Sequence of chain 1.H:
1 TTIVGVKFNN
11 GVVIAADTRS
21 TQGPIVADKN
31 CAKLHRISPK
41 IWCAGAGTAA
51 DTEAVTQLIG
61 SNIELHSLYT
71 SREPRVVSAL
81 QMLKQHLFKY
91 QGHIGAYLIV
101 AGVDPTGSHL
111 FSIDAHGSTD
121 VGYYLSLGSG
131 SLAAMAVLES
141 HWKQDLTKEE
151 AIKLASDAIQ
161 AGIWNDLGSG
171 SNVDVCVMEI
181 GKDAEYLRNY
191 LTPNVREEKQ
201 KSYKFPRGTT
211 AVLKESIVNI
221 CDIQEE

The small molecule below binds the protein below.
Small molecule (SMILES): CC(=O)N1CCC[C@H]1C(=O)N[C@@H](C)C(=O)N[C@@H](CCC(=O)O)[C@@H](O)[C@H](C)CO

Sequence of chain 1.N:
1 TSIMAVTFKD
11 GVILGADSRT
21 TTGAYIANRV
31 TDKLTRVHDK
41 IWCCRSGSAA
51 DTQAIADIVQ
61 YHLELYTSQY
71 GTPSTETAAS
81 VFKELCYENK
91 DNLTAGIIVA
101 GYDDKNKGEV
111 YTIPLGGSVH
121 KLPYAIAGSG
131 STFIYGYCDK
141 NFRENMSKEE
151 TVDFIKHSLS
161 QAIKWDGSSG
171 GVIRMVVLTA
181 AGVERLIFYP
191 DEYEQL

Binding-site contacts:
Ligand atom CD contacts residue ALA49 of chain 1.N at 3.9 Å (hydrophobic).
Ligand atom O contacts residue SER129 of chain 1.N at 3.5 Å (h-bond).
Ligand atom CA contacts residue THR21 of chain 1.N at 3.6 Å.
Ligand atom O contacts residue THR21 of chain 1.N at 3.2 Å (h-bond).
Ligand atom C2 contacts residue SER129 of chain 1.N at 3.9 Å.
Ligand atom O contacts residue SER46 of chain 1.N at 3.8 Å.
Ligand atom O contacts residue THR1 of chain 1.N at 3.6 Å (h-bond).
Ligand atom OE2 contacts residue THR31 of chain 1.N at 3.9 Å.
Ligand atom CB contacts residue THR1 of chain 1.N at 2.7 Å.
Ligand atom N contacts residue THR21 of chain 1.N at 3.2 Å (h-bond).
Ligand atom CH3 contacts residue HIS116 of chain 1.H at 3.9 Å.
Ligand atom CD contacts residue ARG45 of chain 1.N at 3.9 Å.
Ligand atom C3 contacts residue SER168 of chain 1.N at 3.7 Å.
Ligand atom CG contacts residue LYS33 of chain 1.N at 3.8 Å.
Ligand atom N contacts residue THR1 of chain 1.N at 3.7 Å.
Ligand atom C contacts residue GLY47 of chain 1.N at 3.8 Å.
Ligand atom O contacts residue THR1 of chain 1.N at 2.3 Å (h-bond).
Ligand atom OE2 contacts residue ALA49 of chain 1.N at 3.8 Å.
Ligand atom CD contacts residue ASP114 of chain 1.H at 3.7 Å.
Ligand atom C2 contacts residue THR1 of chain 1.N at 1.5 Å.
Ligand atom OE2 contacts residue ARG45 of chain 1.N at 3.8 Å.
Ligand atom CA contacts residue GLY47 of chain 1.N at 3.4 Å.
Ligand atom CA contacts residue LYS33 of chain 1.N at 3.9 Å.
Ligand atom CG contacts residue THR20 of chain 1.N at 3.8 Å.
Ligand atom CA contacts residue THR1 of chain 1.N at 2.4 Å.
Ligand atom O contacts residue THR20 of chain 1.N at 3.5 Å.
Ligand atom OE1 contacts residue ALA49 of chain 1.N at 4.0 Å.
Ligand atom C3 contacts residue THR1 of chain 1.N at 2.5 Å.
Ligand atom C1 contacts residue THR1 of chain 1.N at 2.4 Å.
Ligand atom CB contacts residue LYS33 of chain 1.N at 3.7 Å.
Ligand atom N contacts residue GLY47 of chain 1.N at 3.2 Å (h-bond).
Ligand atom C contacts residue THR21 of chain 1.N at 3.9 Å.
Ligand atom O contacts residue ALA49 of chain 1.N at 3.3 Å (h-bond).
Ligand atom C contacts residue THR1 of chain 1.N at 1.4 Å.
Ligand atom OE2 contacts residue THR20 of chain 1.N at 3.6 Å.
Ligand atom CB contacts residue THR20 of chain 1.N at 4.0 Å.
Ligand atom C1 contacts residue SER129 of chain 1.N at 2.9 Å.
Ligand atom CB contacts residue GLY47 of chain 1.N at 3.5 Å.
Ligand atom O contacts residue GLY47 of chain 1.N at 3.2 Å (h-bond).
Ligand atom OE1 contacts residue ARG45 of chain 1.N at 3.2 Å (salt-bridge).